Binding-site contacts:
Ligand atom C19 contacts residue GLU166 of chain 2.A at 3.7 Å.
Ligand atom C1 contacts residue HIS41 of chain 2.A at 3.7 Å.
Ligand atom C12 contacts residue MET165 of chain 2.A at 3.5 Å (hydrophobic).
Ligand atom C16 contacts residue HIS163 of chain 2.A at 3.4 Å.
Ligand atom C11 contacts residue ARG188 of chain 2.A at 2.9 Å.
Ligand atom O contacts residue GLU166 of chain 2.A at 3.0 Å (salt-bridge).
Ligand atom C19 contacts residue ASN142 of chain 2.A at 3.5 Å.
Ligand atom C17 contacts residue GLU166 of chain 2.A at 3.5 Å.
Ligand atom C16 contacts residue CYS145 of chain 2.A at 3.8 Å (hydrophobic).
Ligand atom C7 contacts residue HIS41 of chain 2.A at 3.5 Å.
Ligand atom C22 contacts residue ASN142 of chain 2.A at 3.5 Å.
Ligand atom C8 contacts residue GLN189 of chain 2.A at 3.4 Å.
Ligand atom C11 contacts residue ASP187 of chain 2.A at 3.1 Å.
Ligand atom C14 contacts residue CYS145 of chain 2.A at 3.6 Å (hydrophobic).
Ligand atom C1 contacts residue THR25 of chain 2.A at 3.5 Å.
Ligand atom S contacts residue ASP187 of chain 2.A at 3.5 Å.
Ligand atom C10 contacts residue ARG188 of chain 2.A at 3.4 Å.
Ligand atom C19 contacts residue LEU141 of chain 2.A at 3.7 Å (hydrophobic).
Ligand atom N2 contacts residue HIS163 of chain 2.A at 2.8 Å (h-bond).
Ligand atom S contacts residue HIS41 of chain 2.A at 3.5 Å (h-bond).
Ligand atom O contacts residue MET165 of chain 2.A at 3.4 Å.
Ligand atom C17 contacts residue LEU141 of chain 2.A at 3.6 Å (hydrophobic).
Ligand atom N2 contacts residue GLU166 of chain 2.A at 3.7 Å.
Ligand atom C12 contacts residue HIS164 of chain 2.A at 3.4 Å.
Ligand atom S contacts residue MET49 of chain 2.A at 3.4 Å.
Ligand atom C18 contacts residue LEU141 of chain 2.A at 3.7 Å (hydrophobic).
Ligand atom C20 contacts residue ASN142 of chain 2.A at 3.7 Å.
Ligand atom C11 contacts residue GLN189 of chain 2.A at 3.7 Å.
Ligand atom C16 contacts residue GLU166 of chain 2.A at 3.7 Å.
Ligand atom C10 contacts residue MET49 of chain 2.A at 3.0 Å (hydrophobic).
Ligand atom C1 contacts residue CYS44 of chain 2.A at 3.3 Å (hydrophobic).
Ligand atom N2 contacts residue SER144 of chain 2.A at 3.8 Å.
Ligand atom C10 contacts residue GLN189 of chain 2.A at 3.4 Å.
Ligand atom C18 contacts residue ASN142 of chain 2.A at 3.7 Å.
Ligand atom C9 contacts residue MET49 of chain 2.A at 3.3 Å (hydrophobic).
Ligand atom C12 contacts residue MET49 of chain 2.A at 3.5 Å (hydrophobic).
Ligand atom C21 contacts residue ASN142 of chain 2.A at 3.8 Å.
Ligand atom C6 contacts residue HIS41 of chain 2.A at 3.6 Å.
Ligand atom C11 contacts residue MET49 of chain 2.A at 3.0 Å (hydrophobic).
Ligand atom C17 contacts residue PHE140 of chain 2.A at 3.4 Å (hydrophobic).

Sequence of chain 1.A:
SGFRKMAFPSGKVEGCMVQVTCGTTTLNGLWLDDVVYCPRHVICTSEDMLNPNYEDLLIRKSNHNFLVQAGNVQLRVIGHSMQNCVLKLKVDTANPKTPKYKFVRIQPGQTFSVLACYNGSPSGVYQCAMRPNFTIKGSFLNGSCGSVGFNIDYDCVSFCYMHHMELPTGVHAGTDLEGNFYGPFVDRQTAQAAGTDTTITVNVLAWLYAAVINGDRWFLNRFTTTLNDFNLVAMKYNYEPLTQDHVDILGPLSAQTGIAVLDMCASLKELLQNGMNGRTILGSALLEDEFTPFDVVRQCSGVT

Sequence of chain 2.A:
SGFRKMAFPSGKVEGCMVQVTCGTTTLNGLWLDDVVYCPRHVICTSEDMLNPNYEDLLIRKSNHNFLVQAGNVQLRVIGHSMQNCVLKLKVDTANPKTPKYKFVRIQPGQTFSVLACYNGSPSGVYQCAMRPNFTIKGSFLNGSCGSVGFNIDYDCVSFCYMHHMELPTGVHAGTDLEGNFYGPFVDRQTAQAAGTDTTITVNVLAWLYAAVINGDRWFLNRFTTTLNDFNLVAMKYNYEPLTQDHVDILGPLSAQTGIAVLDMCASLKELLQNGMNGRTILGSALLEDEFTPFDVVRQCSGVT

The protein below binds the small molecule below.
Small molecule (SMILES): CN(C)c1ccc(N(Cc2ccsc2)C(=O)Cc2cncc3ccccc23)cc1